Sequence of chain 1.A:
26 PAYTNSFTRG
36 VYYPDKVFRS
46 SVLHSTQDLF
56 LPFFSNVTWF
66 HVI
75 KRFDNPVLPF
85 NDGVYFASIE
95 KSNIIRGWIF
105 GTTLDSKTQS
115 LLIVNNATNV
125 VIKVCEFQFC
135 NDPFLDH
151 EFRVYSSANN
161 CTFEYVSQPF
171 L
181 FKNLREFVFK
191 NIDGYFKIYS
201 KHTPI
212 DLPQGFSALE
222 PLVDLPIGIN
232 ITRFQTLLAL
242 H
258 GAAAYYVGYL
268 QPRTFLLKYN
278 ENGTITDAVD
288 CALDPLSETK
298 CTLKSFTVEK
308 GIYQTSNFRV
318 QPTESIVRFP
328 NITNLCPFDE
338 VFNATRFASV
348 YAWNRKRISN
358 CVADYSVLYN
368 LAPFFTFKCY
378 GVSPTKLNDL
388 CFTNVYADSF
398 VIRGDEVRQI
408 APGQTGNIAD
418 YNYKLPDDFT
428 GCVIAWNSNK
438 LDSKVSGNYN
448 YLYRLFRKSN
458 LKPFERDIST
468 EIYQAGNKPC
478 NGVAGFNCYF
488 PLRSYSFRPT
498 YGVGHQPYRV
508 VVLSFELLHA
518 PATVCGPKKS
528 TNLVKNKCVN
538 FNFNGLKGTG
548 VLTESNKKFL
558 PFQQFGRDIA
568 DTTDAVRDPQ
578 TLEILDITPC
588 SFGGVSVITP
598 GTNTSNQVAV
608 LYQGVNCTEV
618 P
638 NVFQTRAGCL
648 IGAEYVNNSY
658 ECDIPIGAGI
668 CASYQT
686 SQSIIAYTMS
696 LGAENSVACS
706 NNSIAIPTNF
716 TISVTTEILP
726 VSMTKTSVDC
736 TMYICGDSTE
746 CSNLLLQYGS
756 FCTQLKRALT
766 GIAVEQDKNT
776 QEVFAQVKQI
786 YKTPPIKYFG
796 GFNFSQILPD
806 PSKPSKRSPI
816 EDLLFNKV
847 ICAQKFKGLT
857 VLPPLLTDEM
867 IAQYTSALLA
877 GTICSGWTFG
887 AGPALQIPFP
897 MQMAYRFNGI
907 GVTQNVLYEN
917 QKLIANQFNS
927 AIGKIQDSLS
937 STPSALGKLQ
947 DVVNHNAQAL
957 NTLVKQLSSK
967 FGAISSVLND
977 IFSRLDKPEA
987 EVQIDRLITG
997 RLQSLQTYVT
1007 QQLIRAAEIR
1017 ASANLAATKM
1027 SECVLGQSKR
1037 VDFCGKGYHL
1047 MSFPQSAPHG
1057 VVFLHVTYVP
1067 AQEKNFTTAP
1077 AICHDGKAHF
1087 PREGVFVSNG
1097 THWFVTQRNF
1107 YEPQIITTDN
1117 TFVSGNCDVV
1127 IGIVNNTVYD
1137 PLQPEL

Binding-site contacts:
Ligand atom O6 contacts residue ILE791 of chain 1.C at 4.5 Å.
Ligand atom C2 contacts residue ASN706 of chain 1.A at 2.5 Å.
Ligand atom O7 contacts residue ASN706 of chain 1.A at 3.0 Å (h-bond).
Ligand atom C5 contacts residue ASN706 of chain 1.A at 3.7 Å.
Ligand atom C7 contacts residue ASN706 of chain 1.A at 3.1 Å.
Ligand atom O5 contacts residue ASN706 of chain 1.A at 2.4 Å (h-bond).
Ligand atom C8 contacts residue ASN707 of chain 1.A at 3.9 Å.
Ligand atom C3 contacts residue ASN706 of chain 1.A at 3.8 Å.
Ligand atom C8 contacts residue ASN706 of chain 1.A at 4.3 Å.
Ligand atom N2 contacts residue ASN706 of chain 1.A at 2.9 Å (h-bond).
Ligand atom C4 contacts residue ASN706 of chain 1.A at 4.3 Å.
Ligand atom C1 contacts residue ASN706 of chain 1.A at 1.5 Å.

The small molecule below binds the protein below.
Small molecule (SMILES): CC(=O)N[C@@H]1[C@@H](O)[C@H](O)[C@@H](CO)O[C@H]1O

Sequence of chain 1.C:
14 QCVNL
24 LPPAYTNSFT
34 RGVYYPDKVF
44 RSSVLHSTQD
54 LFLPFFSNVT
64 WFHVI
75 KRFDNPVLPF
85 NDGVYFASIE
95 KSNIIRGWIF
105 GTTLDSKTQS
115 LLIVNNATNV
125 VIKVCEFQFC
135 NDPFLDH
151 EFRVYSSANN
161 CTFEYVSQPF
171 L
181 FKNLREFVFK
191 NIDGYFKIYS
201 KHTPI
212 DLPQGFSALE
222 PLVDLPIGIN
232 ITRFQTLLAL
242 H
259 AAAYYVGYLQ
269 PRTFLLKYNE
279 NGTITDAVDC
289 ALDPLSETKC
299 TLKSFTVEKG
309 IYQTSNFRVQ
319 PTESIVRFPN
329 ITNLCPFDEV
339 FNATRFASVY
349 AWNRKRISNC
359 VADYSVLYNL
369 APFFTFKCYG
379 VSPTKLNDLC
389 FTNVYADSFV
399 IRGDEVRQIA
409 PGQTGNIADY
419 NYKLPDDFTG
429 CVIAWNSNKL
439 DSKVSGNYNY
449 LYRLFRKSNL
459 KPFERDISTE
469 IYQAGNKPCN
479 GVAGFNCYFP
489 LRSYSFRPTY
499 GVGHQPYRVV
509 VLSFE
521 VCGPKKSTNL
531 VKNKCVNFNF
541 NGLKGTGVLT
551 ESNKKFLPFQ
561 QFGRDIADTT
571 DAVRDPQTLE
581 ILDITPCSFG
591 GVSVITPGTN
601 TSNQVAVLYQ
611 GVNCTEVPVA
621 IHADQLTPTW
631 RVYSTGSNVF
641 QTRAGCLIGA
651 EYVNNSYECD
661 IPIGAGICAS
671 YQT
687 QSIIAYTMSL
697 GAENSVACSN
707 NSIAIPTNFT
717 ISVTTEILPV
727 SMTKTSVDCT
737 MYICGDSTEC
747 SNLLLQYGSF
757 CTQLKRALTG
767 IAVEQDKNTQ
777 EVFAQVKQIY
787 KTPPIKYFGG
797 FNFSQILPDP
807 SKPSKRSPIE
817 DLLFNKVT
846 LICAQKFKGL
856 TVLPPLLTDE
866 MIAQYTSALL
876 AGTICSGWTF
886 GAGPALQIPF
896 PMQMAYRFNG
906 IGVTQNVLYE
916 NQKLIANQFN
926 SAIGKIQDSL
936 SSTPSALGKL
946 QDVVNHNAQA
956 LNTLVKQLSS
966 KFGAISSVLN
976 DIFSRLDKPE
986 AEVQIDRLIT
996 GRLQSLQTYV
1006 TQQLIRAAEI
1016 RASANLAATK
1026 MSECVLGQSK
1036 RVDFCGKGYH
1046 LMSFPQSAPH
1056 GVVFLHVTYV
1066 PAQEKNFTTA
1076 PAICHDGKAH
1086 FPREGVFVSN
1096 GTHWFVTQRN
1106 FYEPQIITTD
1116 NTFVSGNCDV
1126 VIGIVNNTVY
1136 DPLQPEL